Sequence of chain 1.A:
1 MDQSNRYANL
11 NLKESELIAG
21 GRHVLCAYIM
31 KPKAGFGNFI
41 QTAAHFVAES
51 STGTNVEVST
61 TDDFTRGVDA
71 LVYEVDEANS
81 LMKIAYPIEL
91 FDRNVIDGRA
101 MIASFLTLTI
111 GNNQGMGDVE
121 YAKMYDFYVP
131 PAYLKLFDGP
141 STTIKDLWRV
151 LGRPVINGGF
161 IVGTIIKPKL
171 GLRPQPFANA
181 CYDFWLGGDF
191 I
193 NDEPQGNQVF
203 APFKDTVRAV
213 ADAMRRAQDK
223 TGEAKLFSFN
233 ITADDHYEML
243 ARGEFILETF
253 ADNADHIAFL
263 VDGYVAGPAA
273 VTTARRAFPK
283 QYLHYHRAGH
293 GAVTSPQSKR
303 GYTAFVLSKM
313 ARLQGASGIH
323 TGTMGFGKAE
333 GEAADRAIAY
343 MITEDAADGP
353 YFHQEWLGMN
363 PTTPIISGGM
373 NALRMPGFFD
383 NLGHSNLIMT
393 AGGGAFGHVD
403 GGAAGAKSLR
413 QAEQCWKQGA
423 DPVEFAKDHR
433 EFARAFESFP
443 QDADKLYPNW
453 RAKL

Binding-site contacts:
Ligand atom O6 contacts residue LYS167 of chain 1.A at 3.5 Å (salt-bridge).
Ligand atom O6 contacts residue ASP194 of chain 1.A at 3.5 Å (salt-bridge).
Ligand atom O5P contacts residue SER369 of chain 1.A at 3.3 Å (h-bond).
Ligand atom O2 contacts residue MG1 of chain 1.H at 2.1 Å.
Ligand atom O1P contacts residue THR54 of chain 1.B at 3.2 Å (h-bond).
Ligand atom O3 contacts residue HIS288 of chain 1.A at 2.7 Å (h-bond).
Ligand atom O7 contacts residue ASN112 of chain 1.B at 3.5 Å (h-bond).
Ligand atom O6 contacts residue ASN112 of chain 1.B at 2.6 Å (h-bond).
Ligand atom O6 contacts residue LYS169 of chain 1.A at 2.7 Å (salt-bridge).
Ligand atom C2 contacts residue MG1 of chain 1.H at 2.7 Å.
Ligand atom C contacts residue MG1 of chain 1.H at 2.9 Å.
Ligand atom O2 contacts residue KCX192 of chain 1.A at 3.3 Å (h-bond).
Ligand atom O4 contacts residue SER369 of chain 1.A at 3.3 Å (h-bond).
Ligand atom C3 contacts residue MG1 of chain 1.H at 2.9 Å.
Ligand atom O1P contacts residue LYS167 of chain 1.A at 3.5 Å.
Ligand atom O1P contacts residue GLY394 of chain 1.A at 3.4 Å.
Ligand atom O3P contacts residue LYS330 of chain 1.A at 3.0 Å (salt-bridge).
Ligand atom O6 contacts residue MG1 of chain 1.H at 2.4 Å.
Ligand atom C1 contacts residue SER369 of chain 1.A at 3.5 Å.
Ligand atom O4 contacts residue GLY370 of chain 1.A at 3.0 Å.
Ligand atom O2P contacts residue ILE165 of chain 1.A at 3.6 Å.
Ligand atom O1 contacts residue LYS167 of chain 1.A at 3.0 Å (salt-bridge).
Ligand atom O6 contacts residue GLU195 of chain 1.A at 3.5 Å (salt-bridge).
Ligand atom O2 contacts residue ASP194 of chain 1.A at 3.2 Å (salt-bridge).
Ligand atom C contacts residue ASN112 of chain 1.B at 3.1 Å.
Ligand atom O2P contacts residue GLY394 of chain 1.A at 2.9 Å (h-bond).
Ligand atom O1P contacts residue GLY395 of chain 1.A at 2.8 Å (h-bond).
Ligand atom O2 contacts residue LYS167 of chain 1.A at 3.0 Å (salt-bridge).
Ligand atom O3P contacts residue GLY371 of chain 1.A at 2.8 Å (h-bond).
Ligand atom O3 contacts residue KCX192 of chain 1.A at 2.9 Å (h-bond).
Ligand atom C4 contacts residue ASN112 of chain 1.B at 3.6 Å.
Ligand atom O4P contacts residue ARG289 of chain 1.A at 2.9 Å (salt-bridge).
Ligand atom O3 contacts residue GLU195 of chain 1.A at 3.1 Å (salt-bridge).
Ligand atom C3 contacts residue KCX192 of chain 1.A at 3.2 Å.
Ligand atom O7 contacts residue GLU49 of chain 1.B at 3.5 Å (salt-bridge).
Ligand atom O6P contacts residue ARG289 of chain 1.A at 2.8 Å (salt-bridge).
Ligand atom O5P contacts residue HIS322 of chain 1.A at 3.0 Å (h-bond).
Ligand atom O3 contacts residue MG1 of chain 1.H at 2.2 Å.
Ligand atom O7 contacts residue LYS330 of chain 1.A at 2.7 Å (salt-bridge).
Ligand atom O3 contacts residue ASN112 of chain 1.B at 3.1 Å (h-bond).

Sequence of chain 1.B:
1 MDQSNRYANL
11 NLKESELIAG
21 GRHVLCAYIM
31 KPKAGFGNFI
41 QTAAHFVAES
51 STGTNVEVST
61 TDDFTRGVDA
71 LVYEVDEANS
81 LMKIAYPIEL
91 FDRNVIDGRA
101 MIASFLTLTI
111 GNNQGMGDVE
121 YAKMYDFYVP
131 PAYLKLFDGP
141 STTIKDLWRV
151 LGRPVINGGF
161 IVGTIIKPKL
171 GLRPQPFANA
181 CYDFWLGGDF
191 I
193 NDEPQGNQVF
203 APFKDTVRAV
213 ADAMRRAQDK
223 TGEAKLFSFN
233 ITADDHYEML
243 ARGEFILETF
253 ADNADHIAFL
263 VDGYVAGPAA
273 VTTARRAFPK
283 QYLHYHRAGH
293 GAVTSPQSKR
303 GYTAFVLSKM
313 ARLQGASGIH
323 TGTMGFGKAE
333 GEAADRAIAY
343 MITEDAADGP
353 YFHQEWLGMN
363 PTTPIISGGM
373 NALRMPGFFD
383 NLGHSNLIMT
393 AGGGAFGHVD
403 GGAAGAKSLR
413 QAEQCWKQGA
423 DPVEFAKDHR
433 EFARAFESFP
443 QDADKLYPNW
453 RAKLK

The small molecule below binds the protein below.
Small molecule (SMILES): O=C(O)[C@@](O)(COP(=O)(O)O)[C@H](O)[C@H](O)COP(=O)(O)O